Sequence of chain 1.A:
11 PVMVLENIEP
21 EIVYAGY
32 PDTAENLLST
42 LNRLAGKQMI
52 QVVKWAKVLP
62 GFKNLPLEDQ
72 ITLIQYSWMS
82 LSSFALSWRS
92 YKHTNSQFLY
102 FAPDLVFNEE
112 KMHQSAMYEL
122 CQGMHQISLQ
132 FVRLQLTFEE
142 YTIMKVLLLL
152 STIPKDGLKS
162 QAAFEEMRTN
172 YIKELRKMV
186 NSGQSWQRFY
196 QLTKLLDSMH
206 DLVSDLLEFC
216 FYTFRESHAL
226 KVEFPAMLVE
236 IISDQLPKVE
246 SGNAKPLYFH

Binding-site contacts:
Ligand atom C18 contacts residue PHE102 of chain 1.A at 3.7 Å (hydrophobic).
Ligand atom O2 contacts residue CYS215 of chain 1.A at 3.1 Å.
Ligand atom C2 contacts residue PHE214 of chain 1.A at 3.6 Å (hydrophobic).
Ligand atom C19 contacts residue PHE102 of chain 1.A at 3.9 Å (hydrophobic).
Ligand atom C14 contacts residue PHE102 of chain 1.A at 3.8 Å (hydrophobic).
Ligand atom C17 contacts residue PHE102 of chain 1.A at 3.7 Å (hydrophobic).
Ligand atom O1 contacts residue THR218 of chain 1.A at 2.8 Å (h-bond).
Ligand atom C19 contacts residue LEU211 of chain 1.A at 3.8 Å (hydrophobic).
Ligand atom C1 contacts residue THR218 of chain 1.A at 3.4 Å.
Ligand atom C2 contacts residue CYS215 of chain 1.A at 3.6 Å (hydrophobic).
Ligand atom C1 contacts residue ASN43 of chain 1.A at 3.6 Å.
Ligand atom C21 contacts residue LEU211 of chain 1.A at 3.8 Å (hydrophobic).
Ligand atom C23 contacts residue MET118 of chain 1.A at 3.8 Å (hydrophobic).
Ligand atom C21 contacts residue LEU87 of chain 1.A at 3.8 Å (hydrophobic).
Ligand atom C6 contacts residue MET80 of chain 1.A at 3.7 Å (hydrophobic).
Ligand atom F contacts residue GLN49 of chain 1.A at 3.6 Å.
Ligand atom O3 contacts residue SER84 of chain 1.A at 3.6 Å.
Ligand atom C15 contacts residue SER84 of chain 1.A at 3.4 Å.
Ligand atom O2 contacts residue PHE214 of chain 1.A at 3.5 Å.
Ligand atom C20 contacts residue LEU211 of chain 1.A at 3.5 Å (hydrophobic).
Ligand atom C22 contacts residue MET80 of chain 1.A at 3.3 Å (hydrophobic).
Ligand atom O1 contacts residue PHE229 of chain 1.A at 3.4 Å.
Ligand atom O3 contacts residue LEU87 of chain 1.A at 3.7 Å.
Ligand atom O3 contacts residue SER83 of chain 1.A at 3.6 Å (h-bond).
Ligand atom O1 contacts residue ASN43 of chain 1.A at 3.5 Å (h-bond).
Ligand atom C5 contacts residue ASN43 of chain 1.A at 3.5 Å.
Ligand atom C2 contacts residue THR218 of chain 1.A at 3.4 Å.
Ligand atom C13 contacts residue SER83 of chain 1.A at 3.4 Å.
Ligand atom O1 contacts residue VAL227 of chain 1.A at 3.6 Å.
Ligand atom C9 contacts residue PHE102 of chain 1.A at 3.7 Å (hydrophobic).
Ligand atom C23 contacts residue MET80 of chain 1.A at 3.7 Å (hydrophobic).
Ligand atom C4 contacts residue ASN43 of chain 1.A at 3.5 Å.
Ligand atom C3 contacts residue CYS215 of chain 1.A at 3.6 Å (hydrophobic).
Ligand atom F contacts residue LEU45 of chain 1.A at 3.8 Å.
Ligand atom C21 contacts residue SER84 of chain 1.A at 3.9 Å.
Ligand atom F contacts residue ARG90 of chain 1.A at 3.4 Å.
Ligand atom C15 contacts residue MET80 of chain 1.A at 3.8 Å (hydrophobic).
Ligand atom C10 contacts residue LEU42 of chain 1.A at 3.6 Å (hydrophobic).
Ligand atom C23 contacts residue LEU211 of chain 1.A at 3.9 Å (hydrophobic).
Ligand atom N contacts residue ASN43 of chain 1.A at 2.7 Å (h-bond).

A small-molecule ligand and the protein it binds are described below.
Small molecule (SMILES): O=C1COc2ccc(/C=C3\c4ccccc4COc4cc(F)ccc43)cc2N1